The small molecule below binds the protein below.
Small molecule (SMILES): CC(=O)N[C@H]1[C@H](O[C@H]2[C@H](O)[C@@H](NC(C)=O)CO[C@@H]2CO)O[C@H](CO)[C@@H](O[C@@H]2O[C@H](CO[C@H]3O[C@H](CO)[C@@H](O)[C@H](O)[C@@H]3O)[C@@H](O)[C@H](O[C@H]3O[C@H](CO)[C@@H](O)[C@H](O)[C@@H]3O)[C@@H]2O)[C@@H]1O

Sequence of chain 1.A:
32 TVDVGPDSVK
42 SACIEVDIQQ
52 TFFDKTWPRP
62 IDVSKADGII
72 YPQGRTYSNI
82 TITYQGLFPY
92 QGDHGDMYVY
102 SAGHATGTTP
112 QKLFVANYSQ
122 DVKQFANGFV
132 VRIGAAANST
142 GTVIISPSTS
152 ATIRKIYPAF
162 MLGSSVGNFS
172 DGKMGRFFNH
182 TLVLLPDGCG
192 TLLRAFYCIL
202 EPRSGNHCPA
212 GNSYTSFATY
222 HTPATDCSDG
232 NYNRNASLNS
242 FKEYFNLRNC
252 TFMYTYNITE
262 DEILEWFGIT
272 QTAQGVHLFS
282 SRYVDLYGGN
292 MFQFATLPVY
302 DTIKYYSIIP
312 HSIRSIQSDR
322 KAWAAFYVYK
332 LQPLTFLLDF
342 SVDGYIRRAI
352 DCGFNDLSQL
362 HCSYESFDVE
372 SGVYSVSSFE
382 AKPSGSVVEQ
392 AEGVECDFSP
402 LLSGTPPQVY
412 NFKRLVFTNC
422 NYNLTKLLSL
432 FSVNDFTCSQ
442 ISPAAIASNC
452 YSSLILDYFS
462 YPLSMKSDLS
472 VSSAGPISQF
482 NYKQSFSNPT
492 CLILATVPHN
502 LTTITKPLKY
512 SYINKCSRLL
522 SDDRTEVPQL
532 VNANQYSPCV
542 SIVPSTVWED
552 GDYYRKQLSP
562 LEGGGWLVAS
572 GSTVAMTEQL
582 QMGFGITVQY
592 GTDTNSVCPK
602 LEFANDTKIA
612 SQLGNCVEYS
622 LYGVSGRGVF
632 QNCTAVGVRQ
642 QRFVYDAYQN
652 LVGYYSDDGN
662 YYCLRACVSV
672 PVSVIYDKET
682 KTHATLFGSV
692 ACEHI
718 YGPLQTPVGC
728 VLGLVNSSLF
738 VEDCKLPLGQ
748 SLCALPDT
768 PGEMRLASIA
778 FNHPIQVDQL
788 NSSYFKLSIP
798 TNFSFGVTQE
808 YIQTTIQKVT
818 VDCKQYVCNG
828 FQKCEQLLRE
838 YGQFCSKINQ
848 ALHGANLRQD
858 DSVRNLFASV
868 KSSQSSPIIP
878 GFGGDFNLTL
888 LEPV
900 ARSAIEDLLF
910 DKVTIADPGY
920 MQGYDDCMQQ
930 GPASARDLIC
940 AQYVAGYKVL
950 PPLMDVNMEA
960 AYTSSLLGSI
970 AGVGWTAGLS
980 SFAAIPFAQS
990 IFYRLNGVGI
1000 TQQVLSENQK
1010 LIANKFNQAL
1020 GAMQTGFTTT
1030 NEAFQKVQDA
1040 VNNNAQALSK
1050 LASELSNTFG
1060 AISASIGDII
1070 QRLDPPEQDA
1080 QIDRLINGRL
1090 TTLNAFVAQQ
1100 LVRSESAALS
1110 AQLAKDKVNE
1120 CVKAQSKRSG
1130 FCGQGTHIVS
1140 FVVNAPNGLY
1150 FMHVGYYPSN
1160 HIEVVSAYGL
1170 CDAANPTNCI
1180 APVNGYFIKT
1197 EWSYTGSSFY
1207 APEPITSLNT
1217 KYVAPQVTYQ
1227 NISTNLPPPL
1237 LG

Sequence of chain 1.C:
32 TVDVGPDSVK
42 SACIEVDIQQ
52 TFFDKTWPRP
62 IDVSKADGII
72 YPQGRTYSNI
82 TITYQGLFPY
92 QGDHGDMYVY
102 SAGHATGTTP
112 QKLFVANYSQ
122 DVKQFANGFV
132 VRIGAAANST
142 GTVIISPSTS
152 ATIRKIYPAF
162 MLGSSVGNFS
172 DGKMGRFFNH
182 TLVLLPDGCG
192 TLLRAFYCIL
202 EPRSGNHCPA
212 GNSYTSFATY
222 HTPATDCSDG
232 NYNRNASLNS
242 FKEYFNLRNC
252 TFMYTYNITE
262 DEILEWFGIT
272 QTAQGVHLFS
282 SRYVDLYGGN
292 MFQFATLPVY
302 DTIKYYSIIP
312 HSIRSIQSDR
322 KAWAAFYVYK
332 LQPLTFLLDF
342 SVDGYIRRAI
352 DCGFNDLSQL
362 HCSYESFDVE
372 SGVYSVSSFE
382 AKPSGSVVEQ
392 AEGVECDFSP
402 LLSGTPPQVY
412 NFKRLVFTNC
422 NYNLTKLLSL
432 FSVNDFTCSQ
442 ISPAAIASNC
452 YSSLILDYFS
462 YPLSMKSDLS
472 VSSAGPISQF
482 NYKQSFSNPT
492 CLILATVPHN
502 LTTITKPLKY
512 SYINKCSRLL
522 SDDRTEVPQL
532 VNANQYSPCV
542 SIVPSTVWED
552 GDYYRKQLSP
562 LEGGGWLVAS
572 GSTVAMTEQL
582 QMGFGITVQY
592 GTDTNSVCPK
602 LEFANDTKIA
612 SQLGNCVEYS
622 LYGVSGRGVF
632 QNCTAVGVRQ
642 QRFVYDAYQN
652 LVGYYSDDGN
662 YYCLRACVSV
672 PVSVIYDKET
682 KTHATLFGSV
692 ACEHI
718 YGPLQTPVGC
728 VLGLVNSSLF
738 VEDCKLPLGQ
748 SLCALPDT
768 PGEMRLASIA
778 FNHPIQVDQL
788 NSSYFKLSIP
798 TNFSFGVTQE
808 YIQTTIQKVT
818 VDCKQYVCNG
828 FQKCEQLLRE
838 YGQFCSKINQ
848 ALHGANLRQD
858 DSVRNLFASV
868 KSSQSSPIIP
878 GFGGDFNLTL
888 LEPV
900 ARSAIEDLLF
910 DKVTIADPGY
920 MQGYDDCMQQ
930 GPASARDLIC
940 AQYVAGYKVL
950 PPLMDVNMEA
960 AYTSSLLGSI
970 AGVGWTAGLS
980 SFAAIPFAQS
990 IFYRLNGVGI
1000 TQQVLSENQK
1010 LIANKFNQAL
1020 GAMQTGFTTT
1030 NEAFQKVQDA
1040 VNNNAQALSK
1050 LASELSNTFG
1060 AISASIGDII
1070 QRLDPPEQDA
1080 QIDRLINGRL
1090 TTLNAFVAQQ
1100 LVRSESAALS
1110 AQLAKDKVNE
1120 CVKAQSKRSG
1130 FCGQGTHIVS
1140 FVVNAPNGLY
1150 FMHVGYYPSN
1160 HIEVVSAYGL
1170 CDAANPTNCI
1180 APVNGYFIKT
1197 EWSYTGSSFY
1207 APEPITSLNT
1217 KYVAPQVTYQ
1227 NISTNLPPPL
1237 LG

Binding-site contacts:
Ligand atom C2 contacts residue ASN180 of chain 1.C at 2.5 Å.
Ligand atom O6 contacts residue PHE179 of chain 1.C at 4.1 Å.
Ligand atom O5 contacts residue PHE179 of chain 1.C at 4.1 Å.
Ligand atom O7 contacts residue ASN180 of chain 1.C at 3.7 Å.
Ligand atom C4 contacts residue ASN180 of chain 1.C at 4.3 Å.
Ligand atom C5 contacts residue ASN180 of chain 1.C at 3.7 Å.
Ligand atom C8 contacts residue VAL544 of chain 1.A at 3.9 Å (hydrophobic).
Ligand atom N2 contacts residue SER542 of chain 1.A at 2.9 Å (h-bond).
Ligand atom N2 contacts residue ASN180 of chain 1.C at 3.0 Å (h-bond).
Ligand atom O3 contacts residue SER542 of chain 1.A at 4.2 Å.
Ligand atom O5 contacts residue ASN180 of chain 1.C at 2.4 Å (h-bond).
Ligand atom C3 contacts residue ASN180 of chain 1.C at 3.9 Å.
Ligand atom C6 contacts residue PHE179 of chain 1.C at 3.7 Å (hydrophobic).
Ligand atom C7 contacts residue ASN180 of chain 1.C at 3.5 Å.
Ligand atom C1 contacts residue SER542 of chain 1.A at 3.8 Å.
Ligand atom C1 contacts residue ASN180 of chain 1.C at 1.5 Å.
Ligand atom C7 contacts residue SER542 of chain 1.A at 3.8 Å.
Ligand atom C2 contacts residue SER542 of chain 1.A at 3.6 Å.
Ligand atom C3 contacts residue SER542 of chain 1.A at 3.6 Å.
Ligand atom C8 contacts residue SER542 of chain 1.A at 4.0 Å.
Ligand atom C8 contacts residue VAL541 of chain 1.A at 3.3 Å (hydrophobic).